Sequence of chain 2.A:
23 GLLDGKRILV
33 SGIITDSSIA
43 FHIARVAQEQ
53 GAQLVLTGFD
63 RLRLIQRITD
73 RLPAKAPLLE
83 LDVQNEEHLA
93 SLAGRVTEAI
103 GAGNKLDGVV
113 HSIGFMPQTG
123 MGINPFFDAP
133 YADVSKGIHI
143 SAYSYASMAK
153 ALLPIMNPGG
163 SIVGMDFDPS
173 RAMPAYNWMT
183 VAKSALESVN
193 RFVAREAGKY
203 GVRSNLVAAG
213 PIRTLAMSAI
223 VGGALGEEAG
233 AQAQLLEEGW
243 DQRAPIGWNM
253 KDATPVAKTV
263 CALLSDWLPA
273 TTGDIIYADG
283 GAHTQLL

This protein binds this small molecule.
Small molecule (SMILES): CCCCCCc1ccc(Oc2ccccc2C)c(O)c1

Binding-site contacts:
Ligand atom C20 contacts residue ALA235 of chain 2.A at 3.6 Å (hydrophobic).
Ligand atom C2 contacts residue NAD1 of chain 2.B at 3.2 Å.
Ligand atom O7 contacts residue ALA218 of chain 2.A at 3.7 Å.
Ligand atom C12 contacts residue PHE117 of chain 2.A at 3.7 Å (hydrophobic).
Ligand atom O17 contacts residue NAD1 of chain 2.B at 2.5 Å (h-bond).
Ligand atom O17 contacts residue TYR178 of chain 2.A at 2.7 Å (h-bond).
Ligand atom C16 contacts residue PHE169 of chain 2.A at 3.8 Å (hydrophobic).
Ligand atom C16 contacts residue MET219 of chain 2.A at 4.0 Å (hydrophobic).
Ligand atom C1 contacts residue NAD1 of chain 2.B at 3.5 Å.
Ligand atom O17 contacts residue LYS185 of chain 2.A at 3.9 Å.
Ligand atom C6 contacts residue TYR178 of chain 2.A at 3.6 Å (hydrophobic).
Ligand atom C10 contacts residue MET181 of chain 2.A at 4.0 Å (hydrophobic).
Ligand atom C3 contacts residue NAD1 of chain 2.B at 3.2 Å.
Ligand atom C2 contacts residue MET219 of chain 2.A at 3.9 Å (hydrophobic).
Ligand atom C21 contacts residue PRO176 of chain 2.A at 3.4 Å (hydrophobic).
Ligand atom C5 contacts residue NAD1 of chain 2.B at 3.6 Å.
Ligand atom C13 contacts residue NAD1 of chain 2.B at 3.9 Å.
Ligand atom C4 contacts residue MET219 of chain 2.A at 3.6 Å (hydrophobic).
Ligand atom C21 contacts residue TYR178 of chain 2.A at 3.6 Å (hydrophobic).
Ligand atom C14 contacts residue NAD1 of chain 2.B at 3.6 Å.
Ligand atom C11 contacts residue MET123 of chain 2.A at 4.0 Å (hydrophobic).
Ligand atom C16 contacts residue NAD1 of chain 2.B at 3.3 Å.
Ligand atom C12 contacts residue MET181 of chain 2.A at 3.9 Å (hydrophobic).
Ligand atom C11 contacts residue MET118 of chain 2.A at 3.9 Å (hydrophobic).
Ligand atom C1 contacts residue TYR178 of chain 2.A at 3.7 Å (hydrophobic).
Ligand atom C4 contacts residue ALA218 of chain 2.A at 4.1 Å (hydrophobic).
Ligand atom C1 contacts residue PHE169 of chain 2.A at 4.0 Å (hydrophobic).
Ligand atom C14 contacts residue ALA218 of chain 2.A at 3.8 Å (hydrophobic).
Ligand atom O7 contacts residue NAD1 of chain 2.B at 3.2 Å (h-bond).
Ligand atom C3 contacts residue MET219 of chain 2.A at 2.9 Å (hydrophobic).
Ligand atom C12 contacts residue GLY116 of chain 2.A at 3.7 Å.
Ligand atom C6 contacts residue NAD1 of chain 2.B at 3.5 Å.
Ligand atom C13 contacts residue ALA218 of chain 2.A at 3.9 Å (hydrophobic).
Ligand atom C10 contacts residue MET123 of chain 2.A at 3.5 Å (hydrophobic).
Ligand atom C4 contacts residue NAD1 of chain 2.B at 3.7 Å.
Ligand atom C8 contacts residue NAD1 of chain 2.B at 3.8 Å.
Ligand atom C19 contacts residue LEU238 of chain 2.A at 3.6 Å (hydrophobic).
Ligand atom C8 contacts residue ALA218 of chain 2.A at 3.8 Å (hydrophobic).
Ligand atom C14 contacts residue GLY116 of chain 2.A at 3.7 Å.
Ligand atom C17 contacts residue PHE169 of chain 2.A at 3.4 Å (hydrophobic).